A small-molecule ligand and the protein it binds are described below.
Small molecule (SMILES): CC(C)c1nc(CN(C)C(=O)N[C@H](C(=O)N[C@@H](Cc2ccccc2)C[C@H](O)[C@H](Cc2ccccc2)NC(=O)OCc2cncs2)C(C)C)cs1

Sequence of chain 1.A:
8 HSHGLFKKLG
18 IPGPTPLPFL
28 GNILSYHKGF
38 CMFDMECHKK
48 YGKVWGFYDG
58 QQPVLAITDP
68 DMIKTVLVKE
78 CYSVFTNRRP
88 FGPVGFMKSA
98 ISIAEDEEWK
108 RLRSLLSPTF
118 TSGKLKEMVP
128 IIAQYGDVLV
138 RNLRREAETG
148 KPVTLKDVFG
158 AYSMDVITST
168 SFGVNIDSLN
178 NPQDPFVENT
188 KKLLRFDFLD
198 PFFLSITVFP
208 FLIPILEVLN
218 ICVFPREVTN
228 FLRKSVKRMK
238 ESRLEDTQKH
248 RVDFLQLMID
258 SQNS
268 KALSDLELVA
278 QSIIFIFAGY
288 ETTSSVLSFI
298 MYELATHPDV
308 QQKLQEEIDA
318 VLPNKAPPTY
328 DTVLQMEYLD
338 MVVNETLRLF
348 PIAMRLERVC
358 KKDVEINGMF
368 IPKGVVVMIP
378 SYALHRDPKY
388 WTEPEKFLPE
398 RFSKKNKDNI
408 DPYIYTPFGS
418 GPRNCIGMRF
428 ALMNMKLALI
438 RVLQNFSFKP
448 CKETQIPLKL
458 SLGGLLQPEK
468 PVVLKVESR

Binding-site contacts:
Ligand atom C4 contacts residue HEM1 of chain 1.B at 2.9 Å.
Ligand atom C10 contacts residue SER99 of chain 1.A at 3.4 Å.
Ligand atom C86 contacts residue THR204 of chain 1.A at 3.8 Å.
Ligand atom C80 contacts residue PHE37 of chain 1.A at 3.6 Å (hydrophobic).
Ligand atom C34 contacts residue ILE281 of chain 1.A at 3.6 Å (hydrophobic).
Ligand atom C33 contacts residue LEU190 of chain 1.A at 3.6 Å (hydrophobic).
Ligand atom C95 contacts residue ARG352 of chain 1.A at 3.4 Å.
Ligand atom N11 contacts residue SER99 of chain 1.A at 3.0 Å (h-bond).
Ligand atom C6 contacts residue PHE284 of chain 1.A at 3.6 Å (hydrophobic).
Ligand atom S81 contacts residue PHE193 of chain 1.A at 3.6 Å.
Ligand atom C1 contacts residue HEM1 of chain 1.B at 3.0 Å.
Ligand atom O24 contacts residue SER99 of chain 1.A at 2.9 Å (h-bond).
Ligand atom S81 contacts residue PHE195 of chain 1.A at 3.5 Å.
Ligand atom C51 contacts residue ILE349 of chain 1.A at 3.5 Å (hydrophobic).
Ligand atom C50 contacts residue ILE349 of chain 1.A at 3.8 Å (hydrophobic).
Ligand atom C35 contacts residue ILE281 of chain 1.A at 3.4 Å (hydrophobic).
Ligand atom C13 contacts residue SER99 of chain 1.A at 3.7 Å.
Ligand atom N74 contacts residue ALA350 of chain 1.A at 3.7 Å.
Ligand atom C86 contacts residue ASP56 of chain 1.A at 3.7 Å.
Ligand atom C32 contacts residue PHE284 of chain 1.A at 3.3 Å (hydrophobic).
Ligand atom C44 contacts residue ARG85 of chain 1.A at 3.8 Å.
Ligand atom C31 contacts residue LEU191 of chain 1.A at 3.5 Å (hydrophobic).
Ligand atom C4 contacts residue ILE349 of chain 1.A at 3.8 Å (hydrophobic).
Ligand atom O41 contacts residue ILE100 of chain 1.A at 3.1 Å.
Ligand atom C90 contacts residue ARG86 of chain 1.A at 3.7 Å.
Ligand atom O24 contacts residue ILE281 of chain 1.A at 3.8 Å.
Ligand atom C50 contacts residue ALA350 of chain 1.A at 3.1 Å (hydrophobic).
Ligand atom C49 contacts residue ALA350 of chain 1.A at 3.5 Å (hydrophobic).
Ligand atom C51 contacts residue HEM1 of chain 1.B at 3.6 Å.
Ligand atom N5 contacts residue HEM1 of chain 1.B at 2.2 Å.
Ligand atom O41 contacts residue SER99 of chain 1.A at 2.8 Å (h-bond).
Ligand atom C33 contacts residue PHE284 of chain 1.A at 3.4 Å (hydrophobic).
Ligand atom C95 contacts residue ALA350 of chain 1.A at 3.2 Å (hydrophobic).
Ligand atom C86 contacts residue ARG86 of chain 1.A at 3.7 Å.
Ligand atom C52 contacts residue HEM1 of chain 1.B at 3.6 Å.
Ligand atom C64 contacts residue PHE88 of chain 1.A at 3.6 Å (hydrophobic).
Ligand atom C26 contacts residue PHE88 of chain 1.A at 3.7 Å (hydrophobic).
Ligand atom C32 contacts residue LEU191 of chain 1.A at 3.8 Å (hydrophobic).
Ligand atom N11 contacts residue ILE281 of chain 1.A at 3.6 Å.
Ligand atom C1 contacts residue ALA285 of chain 1.A at 3.5 Å (hydrophobic).